Binding-site contacts:
Ligand atom C2 contacts residue TRP122 of chain 1.A at 4.0 Å (hydrophobic).
Ligand atom C3 contacts residue TRP399 of chain 1.A at 3.7 Å (hydrophobic).
Ligand atom O4 contacts residue GLU406 of chain 1.A at 2.6 Å (salt-bridge).
Ligand atom C2 contacts residue GLU352 of chain 1.A at 3.3 Å.
Ligand atom O2 contacts residue GLU352 of chain 1.A at 2.8 Å (salt-bridge).
Ligand atom C2 contacts residue GLU166 of chain 1.A at 3.6 Å.
Ligand atom O2 contacts residue GLU166 of chain 1.A at 3.5 Å.
Ligand atom C3 contacts residue TRP407 of chain 1.A at 3.7 Å (hydrophobic).
Ligand atom C6 contacts residue GLU406 of chain 1.A at 3.4 Å.
Ligand atom C4 contacts residue GLU406 of chain 1.A at 3.6 Å.
Ligand atom O6 contacts residue TYR415 of chain 1.A at 3.8 Å.
Ligand atom C5 contacts residue TRP399 of chain 1.A at 3.9 Å (hydrophobic).
Ligand atom O3 contacts residue GLN20 of chain 1.A at 2.6 Å (h-bond).
Ligand atom C5 contacts residue GLU352 of chain 1.A at 3.8 Å.
Ligand atom O1 contacts residue GLU166 of chain 1.A at 2.5 Å (salt-bridge).
Ligand atom O4 contacts residue TRP399 of chain 1.A at 3.2 Å (h-bond).
Ligand atom O2 contacts residue ASN293 of chain 1.A at 3.9 Å.
Ligand atom C5 contacts residue TYR295 of chain 1.A at 3.4 Å (hydrophobic).
Ligand atom O2 contacts residue HIS121 of chain 1.A at 3.2 Å (h-bond).
Ligand atom O3 contacts residue TRP407 of chain 1.A at 2.8 Å (h-bond).
Ligand atom O4 contacts residue TRP407 of chain 1.A at 3.7 Å.
Ligand atom O3 contacts residue TRP399 of chain 1.A at 3.6 Å.
Ligand atom C1 contacts residue GLU166 of chain 1.A at 3.4 Å.
Ligand atom C1 contacts residue TYR295 of chain 1.A at 3.9 Å (hydrophobic).
Ligand atom C3 contacts residue GLN20 of chain 1.A at 3.8 Å.
Ligand atom O4 contacts residue GLN20 of chain 1.A at 3.2 Å (h-bond).
Ligand atom O3 contacts residue HIS121 of chain 1.A at 3.0 Å (h-bond).
Ligand atom C6 contacts residue TYR295 of chain 1.A at 3.9 Å (hydrophobic).
Ligand atom O6 contacts residue GLU406 of chain 1.A at 2.6 Å (salt-bridge).
Ligand atom C4 contacts residue TRP407 of chain 1.A at 3.6 Å (hydrophobic).
Ligand atom C6 contacts residue ARG325 of chain 1.A at 3.7 Å.
Ligand atom C3 contacts residue HIS121 of chain 1.A at 3.9 Å.
Ligand atom C1 contacts residue GLU352 of chain 1.A at 3.1 Å.
Ligand atom C3 contacts residue GLU352 of chain 1.A at 3.5 Å.
Ligand atom C6 contacts residue TYR415 of chain 1.A at 3.6 Å (hydrophobic).
Ligand atom O5 contacts residue TYR295 of chain 1.A at 3.6 Å (h-bond).
Ligand atom O2 contacts residue ASN165 of chain 1.A at 3.0 Å (h-bond).
Ligand atom O5 contacts residue GLU352 of chain 1.A at 3.7 Å.
Ligand atom C2 contacts residue HIS121 of chain 1.A at 4.0 Å.
Ligand atom O6 contacts residue ARG325 of chain 1.A at 3.0 Å (salt-bridge).

The small molecule below binds the protein below.
Small molecule (SMILES): OC[C@H]1O[C@@H](O)[C@H](O)[C@@H](O)[C@@H]1O

Sequence of chain 1.A:
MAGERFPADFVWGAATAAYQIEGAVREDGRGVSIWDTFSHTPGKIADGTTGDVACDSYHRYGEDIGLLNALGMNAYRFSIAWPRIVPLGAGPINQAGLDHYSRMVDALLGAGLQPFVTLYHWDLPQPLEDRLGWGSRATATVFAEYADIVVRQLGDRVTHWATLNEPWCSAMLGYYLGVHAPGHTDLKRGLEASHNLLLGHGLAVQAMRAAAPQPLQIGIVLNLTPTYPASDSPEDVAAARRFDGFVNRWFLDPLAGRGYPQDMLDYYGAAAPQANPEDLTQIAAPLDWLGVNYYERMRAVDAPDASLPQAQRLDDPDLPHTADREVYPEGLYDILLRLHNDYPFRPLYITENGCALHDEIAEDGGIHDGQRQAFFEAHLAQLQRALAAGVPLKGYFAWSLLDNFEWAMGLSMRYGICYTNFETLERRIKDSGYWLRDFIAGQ